Sequence of chain 1.B:
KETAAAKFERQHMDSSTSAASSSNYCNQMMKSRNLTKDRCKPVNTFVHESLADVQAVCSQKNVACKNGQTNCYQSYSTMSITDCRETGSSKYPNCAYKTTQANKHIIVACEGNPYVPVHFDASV

The protein below binds the small molecule below.
Small molecule (SMILES): CN1C=CN(C)C1[Ru](=O)O

Binding-site contacts:
Ligand atom RU contacts residue HIS105 of chain 1.B at 2.1 Å.
Ligand atom C30 contacts residue HIS105 of chain 1.B at 3.6 Å.
Ligand atom O2 contacts residue HIS105 of chain 1.B at 2.8 Å (h-bond).
Ligand atom C33 contacts residue HIS105 of chain 1.B at 4.3 Å.
Ligand atom C31 contacts residue HIS105 of chain 1.B at 3.6 Å.
Ligand atom C31 contacts residue VAL124 of chain 1.B at 4.0 Å (hydrophobic).
Ligand atom N4 contacts residue HIS105 of chain 1.B at 3.6 Å.
Ligand atom C32 contacts residue VAL124 of chain 1.B at 3.7 Å (hydrophobic).
Ligand atom C33 contacts residue VAL124 of chain 1.B at 4.4 Å (hydrophobic).
Ligand atom C30 contacts residue GLN74 of chain 1.B at 3.4 Å.
Ligand atom N3 contacts residue HIS105 of chain 1.B at 3.3 Å (h-bond).
Ligand atom C29 contacts residue HIS105 of chain 1.B at 3.0 Å.
Ligand atom O2 contacts residue THR78 of chain 1.B at 4.1 Å.
Ligand atom O1 contacts residue THR78 of chain 1.B at 3.6 Å.
Ligand atom N3 contacts residue GLN74 of chain 1.B at 4.4 Å.
Ligand atom C32 contacts residue HIS105 of chain 1.B at 3.8 Å.
Ligand atom N4 contacts residue VAL124 of chain 1.B at 4.5 Å.
Ligand atom O1 contacts residue HIS105 of chain 1.B at 2.8 Å (h-bond).